Binding-site contacts:
Ligand atom O19 contacts residue LYS180 of chain 1.A at 2.5 Å (salt-bridge).
Ligand atom F3 contacts residue ILE130 of chain 1.A at 3.6 Å.
Ligand atom O33 contacts residue GLY181 of chain 1.A at 2.8 Å (h-bond).
Ligand atom C23 contacts residue SER199 of chain 1.A at 3.2 Å.
Ligand atom C44 contacts residue LYS180 of chain 1.A at 3.7 Å.
Ligand atom F1 contacts residue TRP128 of chain 1.A at 3.3 Å.
Ligand atom C26 contacts residue CYS42 of chain 1.A at 3.6 Å (hydrophobic).
Ligand atom N39 contacts residue GLY200 of chain 1.A at 3.6 Å.
Ligand atom C37 contacts residue SER183 of chain 1.A at 3.0 Å.
Ligand atom C7 contacts residue LEU25 of chain 1.A at 3.2 Å (hydrophobic).
Ligand atom C18 contacts residue LEU25 of chain 1.A at 3.6 Å (hydrophobic).
Ligand atom C42 contacts residue SER201 of chain 1.A at 3.6 Å.
Ligand atom F4 contacts residue GLY181 of chain 1.A at 3.2 Å.
Ligand atom N34 contacts residue SER183 of chain 1.A at 3.0 Å (h-bond).
Ligand atom O33 contacts residue LYS180 of chain 1.A at 3.6 Å.
Ligand atom C37 contacts residue GLY200 of chain 1.A at 3.4 Å.
Ligand atom N39 contacts residue LYS180 of chain 1.A at 3.6 Å.
Ligand atom O33 contacts residue SER183 of chain 1.A at 3.0 Å (h-bond).
Ligand atom C10 contacts residue LYS180 of chain 1.A at 3.3 Å.
Ligand atom C50 contacts residue CYS179 of chain 1.A at 3.7 Å (hydrophobic).
Ligand atom C18 contacts residue LYS180 of chain 1.A at 3.6 Å.
Ligand atom C48 contacts residue ARG202 of chain 1.A at 2.9 Å.
Ligand atom C40 contacts residue LYS180 of chain 1.A at 3.6 Å.
Ligand atom F3 contacts residue ARG137 of chain 1.A at 3.2 Å.
Ligand atom F4 contacts residue LYS180 of chain 1.A at 3.3 Å.
Ligand atom C46 contacts residue ARG202 of chain 1.A at 3.7 Å.
Ligand atom C41 contacts residue LYS180 of chain 1.A at 3.6 Å.
Ligand atom N16 contacts residue LEU25 of chain 1.A at 2.6 Å (h-bond).
Ligand atom F4 contacts residue GLY129 of chain 1.A at 3.5 Å.
Ligand atom C36 contacts residue SER183 of chain 1.A at 3.3 Å.
Ligand atom O5 contacts residue HIS24 of chain 1.A at 3.4 Å (h-bond).
Ligand atom C32 contacts residue SER183 of chain 1.A at 3.0 Å.
Ligand atom C26 contacts residue HIS41 of chain 1.A at 3.5 Å.
Ligand atom F1 contacts residue ARG137 of chain 1.A at 3.3 Å.
Ligand atom N34 contacts residue SER199 of chain 1.A at 3.1 Å (h-bond).
Ligand atom C9 contacts residue LEU25 of chain 1.A at 3.3 Å (hydrophobic).
Ligand atom C42 contacts residue LYS180 of chain 1.A at 3.6 Å.
Ligand atom C50 contacts residue ARG202 of chain 1.A at 3.7 Å.
Ligand atom C6 contacts residue HIS24 of chain 1.A at 3.6 Å.
Ligand atom C29 contacts residue CYS26 of chain 1.A at 3.6 Å (hydrophobic).

A protein and the small-molecule ligand that binds it are described below.
Small molecule (SMILES): Cn1cc(NC(=O)N2CCC[C@H]2C(=O)Nc2cccc(OC(F)(F)F)c2)c2ccccc21

Sequence of chain 1.A:
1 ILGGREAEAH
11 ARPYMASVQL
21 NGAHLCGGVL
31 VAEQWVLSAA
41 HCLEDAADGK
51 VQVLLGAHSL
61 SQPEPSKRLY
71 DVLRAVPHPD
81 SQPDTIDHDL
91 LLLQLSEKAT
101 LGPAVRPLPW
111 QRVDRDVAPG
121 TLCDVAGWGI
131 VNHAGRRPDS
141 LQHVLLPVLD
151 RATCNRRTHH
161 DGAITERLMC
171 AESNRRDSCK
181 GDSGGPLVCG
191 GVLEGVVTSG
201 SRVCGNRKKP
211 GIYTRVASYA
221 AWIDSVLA